Binding-site contacts:
Ligand atom S10 contacts residue HIS94 of chain 1.A at 4.1 Å.
Ligand atom C07 contacts residue PHE130 of chain 1.A at 3.4 Å (hydrophobic).
Ligand atom C09 contacts residue GLN92 of chain 1.A at 4.4 Å.
Ligand atom S01 contacts residue HIS94 of chain 1.A at 3.9 Å.
Ligand atom N03 contacts residue THR198 of chain 1.A at 4.3 Å.
Ligand atom C06 contacts residue GLN92 of chain 1.A at 4.2 Å.
Ligand atom C09 contacts residue LEU197 of chain 1.A at 3.7 Å (hydrophobic).
Ligand atom C09 contacts residue VAL121 of chain 1.A at 4.0 Å (hydrophobic).
Ligand atom S01 contacts residue ZN1 of chain 1.B at 2.7 Å.
Ligand atom C08 contacts residue GLN92 of chain 1.A at 4.2 Å.
Ligand atom S01 contacts residue THR198 of chain 1.A at 3.7 Å.
Ligand atom S01 contacts residue HIS119 of chain 1.A at 3.3 Å (h-bond).
Ligand atom C08 contacts residue LEU197 of chain 1.A at 4.0 Å (hydrophobic).
Ligand atom C09 contacts residue HIS94 of chain 1.A at 4.4 Å.
Ligand atom S01 contacts residue TRP208 of chain 1.A at 3.7 Å.
Ligand atom S10 contacts residue LEU197 of chain 1.A at 3.7 Å.
Ligand atom C04 contacts residue LEU197 of chain 1.A at 4.3 Å (hydrophobic).
Ligand atom N03 contacts residue ZN1 of chain 1.B at 3.7 Å.
Ligand atom N03 contacts residue LEU197 of chain 1.A at 4.4 Å.
Ligand atom C04 contacts residue HIS94 of chain 1.A at 4.1 Å.
Ligand atom C04 contacts residue THR199 of chain 1.A at 3.9 Å.
Ligand atom C02 contacts residue HIS94 of chain 1.A at 3.6 Å.
Ligand atom C02 contacts residue VAL121 of chain 1.A at 4.5 Å (hydrophobic).
Ligand atom S01 contacts residue LEU197 of chain 1.A at 4.5 Å.
Ligand atom C02 contacts residue LEU197 of chain 1.A at 4.3 Å (hydrophobic).
Ligand atom C02 contacts residue THR198 of chain 1.A at 4.3 Å.
Ligand atom C05 contacts residue GLN92 of chain 1.A at 4.4 Å.
Ligand atom C07 contacts residue GLN92 of chain 1.A at 4.0 Å.
Ligand atom C04 contacts residue GLN92 of chain 1.A at 4.5 Å.
Ligand atom C02 contacts residue ZN1 of chain 1.B at 3.5 Å.
Ligand atom N03 contacts residue HIS94 of chain 1.A at 3.6 Å.
Ligand atom N03 contacts residue THR199 of chain 1.A at 3.6 Å.
Ligand atom C05 contacts residue THR199 of chain 1.A at 3.6 Å.
Ligand atom C08 contacts residue VAL121 of chain 1.A at 3.7 Å (hydrophobic).
Ligand atom S10 contacts residue VAL142 of chain 1.A at 4.0 Å.
Ligand atom S10 contacts residue VAL121 of chain 1.A at 3.5 Å.
Ligand atom C08 contacts residue PHE130 of chain 1.A at 3.8 Å (hydrophobic).

This protein binds this small molecule.
Small molecule (SMILES): S=c1[nH]c2ccccc2s1

Sequence of chain 1.A:
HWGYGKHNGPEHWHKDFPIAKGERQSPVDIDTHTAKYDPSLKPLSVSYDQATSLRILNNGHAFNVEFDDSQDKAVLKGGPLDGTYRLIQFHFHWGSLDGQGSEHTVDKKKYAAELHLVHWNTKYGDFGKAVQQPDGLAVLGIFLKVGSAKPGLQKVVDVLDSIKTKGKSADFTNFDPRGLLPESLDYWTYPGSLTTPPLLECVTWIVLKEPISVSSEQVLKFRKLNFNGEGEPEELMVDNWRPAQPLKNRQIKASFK